Binding-site contacts:
Ligand atom O2A contacts residue ARG47 of chain 1.A at 3.5 Å (salt-bridge).
Ligand atom O3A contacts residue ARG47 of chain 1.A at 3.7 Å.
Ligand atom C4 contacts residue SER207 of chain 1.A at 3.5 Å.
Ligand atom O1A contacts residue GLY49 of chain 1.A at 3.4 Å.
Ligand atom O4' contacts residue ASN205 of chain 1.A at 2.7 Å (h-bond).
Ligand atom C5' contacts residue ASN205 of chain 1.A at 3.7 Å.
Ligand atom O1A contacts residue LYS50 of chain 1.A at 3.6 Å (salt-bridge).
Ligand atom O1A contacts residue ILE52 of chain 1.A at 2.9 Å (h-bond).
Ligand atom PB contacts residue MG1 of chain 1.H at 3.4 Å.
Ligand atom O3G contacts residue LYS50 of chain 1.A at 3.2 Å (salt-bridge).
Ligand atom O3A contacts residue GLY49 of chain 1.A at 3.4 Å (h-bond).
Ligand atom N6 contacts residue PHE17 of chain 1.A at 3.1 Å.
Ligand atom N9 contacts residue SER207 of chain 1.A at 3.6 Å (h-bond).
Ligand atom O3A contacts residue ALA48 of chain 1.A at 3.8 Å.
Ligand atom O1B contacts residue THR51 of chain 1.A at 2.6 Å (h-bond).
Ligand atom O4' contacts residue SER207 of chain 1.A at 3.8 Å.
Ligand atom O3G contacts residue SER45 of chain 1.A at 3.8 Å.
Ligand atom O2G contacts residue MG1 of chain 1.H at 2.1 Å.
Ligand atom S1G contacts residue ILE46 of chain 1.A at 3.5 Å.
Ligand atom O1A contacts residue THR51 of chain 1.A at 3.3 Å (h-bond).
Ligand atom C4' contacts residue ASN205 of chain 1.A at 3.6 Å.
Ligand atom C1' contacts residue SER207 of chain 1.A at 3.7 Å.
Ligand atom N7 contacts residue ILE52 of chain 1.A at 3.8 Å.
Ligand atom O3G contacts residue ILE46 of chain 1.A at 3.6 Å.
Ligand atom O5' contacts residue GLY49 of chain 1.A at 3.5 Å.
Ligand atom PG contacts residue MG1 of chain 1.H at 3.4 Å.
Ligand atom O1B contacts residue MG1 of chain 1.H at 2.1 Å.
Ligand atom C5' contacts residue GLY49 of chain 1.A at 3.8 Å.
Ligand atom N7 contacts residue GLN21 of chain 1.A at 3.4 Å (h-bond).
Ligand atom S1G contacts residue ARG47 of chain 1.A at 3.4 Å (salt-bridge).
Ligand atom O3B contacts residue ARG47 of chain 1.A at 3.2 Å (salt-bridge).
Ligand atom O3B contacts residue MG1 of chain 1.H at 3.6 Å.
Ligand atom O2B contacts residue GLY49 of chain 1.A at 3.4 Å (h-bond).
Ligand atom C8 contacts residue ILE52 of chain 1.A at 3.8 Å (hydrophobic).
Ligand atom O2B contacts residue LYS50 of chain 1.A at 3.0 Å (salt-bridge).
Ligand atom C5' contacts residue ARG47 of chain 1.A at 3.7 Å.
Ligand atom O3G contacts residue ASN174 of chain 1.A at 2.7 Å (h-bond).
Ligand atom C2 contacts residue SER207 of chain 1.A at 3.8 Å.
Ligand atom N3 contacts residue SER207 of chain 1.A at 3.5 Å (h-bond).
Ligand atom O2B contacts residue ALA48 of chain 1.A at 3.4 Å (h-bond).

The protein below binds the small molecule below.
Small molecule (SMILES): Nc1ncnc2c1ncn2[C@@H]1O[C@H](COP(=O)(O)OP(=O)(O)OP(O)(O)=S)[C@@H](O)[C@H]1O

Sequence of chain 1.A:
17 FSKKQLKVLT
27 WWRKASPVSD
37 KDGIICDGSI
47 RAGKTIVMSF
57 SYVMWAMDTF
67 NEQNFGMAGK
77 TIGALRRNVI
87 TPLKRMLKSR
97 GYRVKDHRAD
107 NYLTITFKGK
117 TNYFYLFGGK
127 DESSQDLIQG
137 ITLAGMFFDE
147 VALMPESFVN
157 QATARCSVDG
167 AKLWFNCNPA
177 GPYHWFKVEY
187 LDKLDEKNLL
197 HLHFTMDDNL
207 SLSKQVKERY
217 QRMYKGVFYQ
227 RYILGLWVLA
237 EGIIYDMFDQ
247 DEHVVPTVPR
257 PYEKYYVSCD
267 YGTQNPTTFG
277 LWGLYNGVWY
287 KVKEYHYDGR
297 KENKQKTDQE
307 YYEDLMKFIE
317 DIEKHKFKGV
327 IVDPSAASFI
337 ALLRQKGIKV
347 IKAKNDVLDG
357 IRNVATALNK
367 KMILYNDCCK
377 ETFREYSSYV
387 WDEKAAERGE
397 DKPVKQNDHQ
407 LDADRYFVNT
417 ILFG